The small molecule below binds the protein below.
Small molecule (SMILES): CC(=O)N[C@@H]1[C@@H](O)[C@H](O)[C@@H](CO)O[C@H]1O

Sequence of chain 2.A:
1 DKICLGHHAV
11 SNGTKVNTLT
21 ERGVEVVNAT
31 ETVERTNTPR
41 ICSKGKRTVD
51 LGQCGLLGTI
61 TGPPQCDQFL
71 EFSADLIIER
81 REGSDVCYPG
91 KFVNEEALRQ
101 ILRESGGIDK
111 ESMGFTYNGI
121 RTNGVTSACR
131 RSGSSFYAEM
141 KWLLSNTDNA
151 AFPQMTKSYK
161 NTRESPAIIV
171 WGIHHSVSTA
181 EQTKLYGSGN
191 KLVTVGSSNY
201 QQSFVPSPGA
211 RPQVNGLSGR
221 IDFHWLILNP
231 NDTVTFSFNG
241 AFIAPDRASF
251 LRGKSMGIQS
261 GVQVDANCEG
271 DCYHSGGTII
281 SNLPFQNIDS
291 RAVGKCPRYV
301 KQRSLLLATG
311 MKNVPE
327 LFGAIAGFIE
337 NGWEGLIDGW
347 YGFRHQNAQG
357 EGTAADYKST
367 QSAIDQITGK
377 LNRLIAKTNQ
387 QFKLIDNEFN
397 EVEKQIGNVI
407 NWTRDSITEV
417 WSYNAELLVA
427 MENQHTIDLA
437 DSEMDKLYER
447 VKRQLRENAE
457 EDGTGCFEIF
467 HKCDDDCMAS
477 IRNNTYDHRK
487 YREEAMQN

Binding-site contacts:
Ligand atom C4 contacts residue ASN407 of chain 2.A at 4.2 Å.
Ligand atom C2 contacts residue ASN407 of chain 2.A at 2.5 Å.
Ligand atom C7 contacts residue ASN407 of chain 2.A at 3.5 Å.
Ligand atom C7 contacts residue GLY403 of chain 2.A at 4.2 Å.
Ligand atom C5 contacts residue ASN407 of chain 2.A at 3.7 Å.
Ligand atom C8 contacts residue LYS400 of chain 2.A at 3.8 Å.
Ligand atom N2 contacts residue GLY403 of chain 2.A at 4.2 Å.
Ligand atom O5 contacts residue ASN407 of chain 2.A at 2.4 Å (h-bond).
Ligand atom O7 contacts residue ASN404 of chain 2.A at 3.2 Å (h-bond).
Ligand atom C7 contacts residue ASN404 of chain 2.A at 3.6 Å.
Ligand atom C8 contacts residue GLY403 of chain 2.A at 3.8 Å.
Ligand atom C8 contacts residue ASN404 of chain 2.A at 3.3 Å.
Ligand atom C1 contacts residue ASN407 of chain 2.A at 1.4 Å.
Ligand atom O7 contacts residue ASN407 of chain 2.A at 3.6 Å.
Ligand atom N2 contacts residue ASN407 of chain 2.A at 2.9 Å (h-bond).
Ligand atom C3 contacts residue ASN407 of chain 2.A at 3.8 Å.